Sequence of chain 1.I:
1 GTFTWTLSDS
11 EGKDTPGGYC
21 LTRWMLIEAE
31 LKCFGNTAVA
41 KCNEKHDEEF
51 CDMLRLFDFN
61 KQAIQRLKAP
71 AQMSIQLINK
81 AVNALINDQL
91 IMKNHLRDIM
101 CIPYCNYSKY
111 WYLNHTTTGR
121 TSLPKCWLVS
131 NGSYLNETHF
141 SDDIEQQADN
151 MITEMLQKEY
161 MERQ

Binding-site contacts:
Ligand atom C5 contacts residue ASN136 of chain 1.I at 3.8 Å.
Ligand atom N2 contacts residue ASN136 of chain 1.I at 3.0 Å (h-bond).
Ligand atom C1 contacts residue THR138 of chain 1.I at 4.4 Å.
Ligand atom O5 contacts residue ASN136 of chain 1.I at 2.4 Å (h-bond).
Ligand atom C1 contacts residue ASN136 of chain 1.I at 1.5 Å.
Ligand atom C2 contacts residue ASN136 of chain 1.I at 2.5 Å.
Ligand atom C7 contacts residue ASN136 of chain 1.I at 3.4 Å.
Ligand atom O5 contacts residue THR138 of chain 1.I at 4.4 Å.
Ligand atom C4 contacts residue ASN136 of chain 1.I at 4.3 Å.
Ligand atom C3 contacts residue ASN136 of chain 1.I at 3.9 Å.
Ligand atom C8 contacts residue ASN136 of chain 1.I at 3.5 Å.
Ligand atom O7 contacts residue ASN136 of chain 1.I at 4.0 Å.

The protein below binds the small molecule below.
Small molecule (SMILES): CC(=O)N[C@@H]1[C@@H](O)[C@H](O)[C@@H](CO)O[C@H]1O